The protein below binds the small molecule below.
Small molecule (SMILES): CC[Si](C)(C)C

Binding-site contacts:
Ligand atom C5 contacts residue BGC1 of chain 1.D at 2.2 Å.
Ligand atom C6 contacts residue BGC1 of chain 1.D at 1.3 Å.
Ligand atom C4 contacts residue BGC1 of chain 1.D at 3.6 Å.
Ligand atom C2 contacts residue BGC1 of chain 1.D at 3.2 Å.
Ligand atom SI1 contacts residue BGC1 of chain 1.D at 3.1 Å.